This protein binds this small molecule.
Small molecule (SMILES): CC(=O)N[C@H]1[C@H](O[C@H]2[C@H](O)[C@@H](NC(C)=O)CO[C@@H]2CO)O[C@H](CO)[C@@H](O)[C@@H]1O

Sequence of chain 1.A:
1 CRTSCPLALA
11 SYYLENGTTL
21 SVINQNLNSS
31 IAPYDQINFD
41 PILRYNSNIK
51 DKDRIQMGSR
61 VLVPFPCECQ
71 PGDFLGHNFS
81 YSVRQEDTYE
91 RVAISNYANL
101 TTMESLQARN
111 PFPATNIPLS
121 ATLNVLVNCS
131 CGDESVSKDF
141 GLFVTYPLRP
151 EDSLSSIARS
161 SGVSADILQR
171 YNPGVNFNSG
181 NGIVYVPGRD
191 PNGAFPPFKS

Binding-site contacts:
Ligand atom O7 contacts residue ASN28 of chain 1.A at 3.4 Å (h-bond).
Ligand atom C5 contacts residue ASN28 of chain 1.A at 3.6 Å.
Ligand atom C1 contacts residue SER29 of chain 1.A at 3.9 Å.
Ligand atom C7 contacts residue ASN28 of chain 1.A at 3.3 Å.
Ligand atom C5 contacts residue SER30 of chain 1.A at 3.9 Å.
Ligand atom N2 contacts residue ASN28 of chain 1.A at 2.9 Å (h-bond).
Ligand atom O7 contacts residue SER30 of chain 1.A at 3.5 Å (h-bond).
Ligand atom O5 contacts residue SER30 of chain 1.A at 4.2 Å.
Ligand atom C4 contacts residue ASN28 of chain 1.A at 4.2 Å.
Ligand atom C6 contacts residue SER29 of chain 1.A at 4.2 Å.
Ligand atom C3 contacts residue ASN28 of chain 1.A at 3.8 Å.
Ligand atom C8 contacts residue TYR34 of chain 1.A at 3.7 Å (hydrophobic).
Ligand atom O5 contacts residue ASN28 of chain 1.A at 2.3 Å (h-bond).
Ligand atom C7 contacts residue SER30 of chain 1.A at 4.4 Å.
Ligand atom C6 contacts residue SER30 of chain 1.A at 3.5 Å.
Ligand atom C1 contacts residue ASN28 of chain 1.A at 1.4 Å.
Ligand atom O5 contacts residue SER29 of chain 1.A at 3.6 Å.
Ligand atom C2 contacts residue ASN28 of chain 1.A at 2.4 Å.
Ligand atom C5 contacts residue SER29 of chain 1.A at 4.0 Å.
Ligand atom C8 contacts residue ASN28 of chain 1.A at 4.3 Å.